Sequence of chain 1.B:
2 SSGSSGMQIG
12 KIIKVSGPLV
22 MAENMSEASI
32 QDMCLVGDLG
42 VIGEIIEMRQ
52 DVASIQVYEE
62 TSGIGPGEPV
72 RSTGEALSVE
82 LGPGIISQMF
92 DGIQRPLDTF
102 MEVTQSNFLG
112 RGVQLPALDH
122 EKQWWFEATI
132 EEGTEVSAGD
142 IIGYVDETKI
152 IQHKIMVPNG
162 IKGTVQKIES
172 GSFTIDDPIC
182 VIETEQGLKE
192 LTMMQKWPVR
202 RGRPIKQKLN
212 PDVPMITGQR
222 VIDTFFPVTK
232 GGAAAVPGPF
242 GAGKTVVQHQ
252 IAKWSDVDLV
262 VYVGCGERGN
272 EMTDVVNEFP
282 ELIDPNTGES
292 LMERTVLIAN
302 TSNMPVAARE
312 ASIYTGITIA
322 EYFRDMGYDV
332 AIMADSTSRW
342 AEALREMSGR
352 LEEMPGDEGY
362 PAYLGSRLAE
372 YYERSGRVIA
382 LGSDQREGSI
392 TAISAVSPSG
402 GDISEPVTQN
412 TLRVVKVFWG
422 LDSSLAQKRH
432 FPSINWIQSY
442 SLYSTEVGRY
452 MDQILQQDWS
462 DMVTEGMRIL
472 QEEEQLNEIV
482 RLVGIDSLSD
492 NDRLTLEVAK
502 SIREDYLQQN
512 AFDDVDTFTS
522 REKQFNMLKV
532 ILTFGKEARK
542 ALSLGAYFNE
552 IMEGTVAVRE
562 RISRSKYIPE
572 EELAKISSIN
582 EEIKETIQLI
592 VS

Binding-site contacts:
Ligand atom N1 contacts residue GLN510 of chain 1.B at 3.4 Å (h-bond).
Ligand atom O1A contacts residue ARG357 of chain 1.E at 2.6 Å (salt-bridge).
Ligand atom O2A contacts residue THR246 of chain 1.B at 3.0 Å.
Ligand atom O1G contacts residue LYS245 of chain 1.B at 2.6 Å (salt-bridge).
Ligand atom O2G contacts residue MG1 of chain 1.J at 1.8 Å.
Ligand atom N7 contacts residue PHE432 of chain 1.B at 3.6 Å.
Ligand atom C6 contacts residue PHE432 of chain 1.B at 3.4 Å (hydrophobic).
Ligand atom O3G contacts residue ARG269 of chain 1.B at 2.6 Å (salt-bridge).
Ligand atom O1B contacts residue MG1 of chain 1.J at 2.2 Å.
Ligand atom C2 contacts residue ASN511 of chain 1.B at 3.4 Å.
Ligand atom O2B contacts residue ALA243 of chain 1.B at 3.4 Å (h-bond).
Ligand atom C8 contacts residue PHE432 of chain 1.B at 3.6 Å (hydrophobic).
Ligand atom C5' contacts residue GLY242 of chain 1.B at 3.2 Å.
Ligand atom O4' contacts residue PHE432 of chain 1.B at 3.5 Å.
Ligand atom O1B contacts residue THR246 of chain 1.B at 2.6 Å (h-bond).
Ligand atom N6 contacts residue ALA512 of chain 1.B at 3.6 Å.
Ligand atom O3G contacts residue ARG357 of chain 1.E at 2.8 Å (salt-bridge).
Ligand atom O3' contacts residue ARG357 of chain 1.E at 3.5 Å.
Ligand atom O1G contacts residue TYR328 of chain 1.E at 3.2 Å.
Ligand atom N3B contacts residue GLY242 of chain 1.B at 3.0 Å (h-bond).
Ligand atom O1G contacts residue PHE241 of chain 1.B at 3.4 Å.
Ligand atom N3B contacts residue MG1 of chain 1.J at 3.4 Å.
Ligand atom O3A contacts residue GLY244 of chain 1.B at 3.0 Å (h-bond).
Ligand atom O3A contacts residue LYS245 of chain 1.B at 3.6 Å (salt-bridge).
Ligand atom PB contacts residue MG1 of chain 1.J at 3.3 Å.
Ligand atom N7 contacts residue VAL247 of chain 1.B at 3.5 Å.
Ligand atom PG contacts residue MG1 of chain 1.J at 3.2 Å.
Ligand atom O2B contacts residue GLY244 of chain 1.B at 2.9 Å (h-bond).
Ligand atom N1 contacts residue ALA512 of chain 1.B at 3.1 Å (h-bond).
Ligand atom N3B contacts residue ARG357 of chain 1.E at 3.2 Å (salt-bridge).
Ligand atom PB contacts residue LYS245 of chain 1.B at 3.6 Å.
Ligand atom C5 contacts residue PHE432 of chain 1.B at 3.5 Å (hydrophobic).
Ligand atom O1B contacts residue LYS245 of chain 1.B at 3.5 Å (salt-bridge).
Ligand atom N6 contacts residue VAL247 of chain 1.B at 3.6 Å.
Ligand atom O2G contacts residue ARG269 of chain 1.B at 2.9 Å (salt-bridge).
Ligand atom O2B contacts residue LYS245 of chain 1.B at 2.9 Å (salt-bridge).
Ligand atom C4 contacts residue PHE432 of chain 1.B at 3.6 Å (hydrophobic).
Ligand atom N3 contacts residue PHE513 of chain 1.B at 3.4 Å.
Ligand atom O2A contacts residue VAL247 of chain 1.B at 3.0 Å (h-bond).
Ligand atom O3G contacts residue GLY327 of chain 1.E at 3.5 Å (h-bond).

Sequence of chain 1.E:
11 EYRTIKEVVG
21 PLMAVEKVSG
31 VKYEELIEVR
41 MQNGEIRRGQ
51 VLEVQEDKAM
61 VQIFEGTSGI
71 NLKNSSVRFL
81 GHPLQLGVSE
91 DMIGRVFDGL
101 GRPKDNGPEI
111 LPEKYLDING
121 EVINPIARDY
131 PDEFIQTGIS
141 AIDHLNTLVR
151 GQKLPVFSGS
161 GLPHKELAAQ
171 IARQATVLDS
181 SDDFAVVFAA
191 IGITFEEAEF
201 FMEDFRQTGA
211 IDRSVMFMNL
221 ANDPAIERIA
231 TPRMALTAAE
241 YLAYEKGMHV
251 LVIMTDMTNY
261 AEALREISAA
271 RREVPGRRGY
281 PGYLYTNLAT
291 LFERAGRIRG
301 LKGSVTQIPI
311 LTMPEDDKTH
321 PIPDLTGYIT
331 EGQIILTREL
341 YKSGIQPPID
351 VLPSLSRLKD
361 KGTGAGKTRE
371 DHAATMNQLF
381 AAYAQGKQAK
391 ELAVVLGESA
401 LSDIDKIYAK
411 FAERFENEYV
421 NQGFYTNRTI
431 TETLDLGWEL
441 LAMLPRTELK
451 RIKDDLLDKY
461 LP

A small-molecule ligand and the protein it binds are described below.
Small molecule (SMILES): Nc1ncnc2c1ncn2[C@@H]1O[C@H](CO[P](=O)(O)O[P](=O)(O)NP(=O)(O)O)[C@@H](O)[C@H]1O